Sequence of chain 1.A:
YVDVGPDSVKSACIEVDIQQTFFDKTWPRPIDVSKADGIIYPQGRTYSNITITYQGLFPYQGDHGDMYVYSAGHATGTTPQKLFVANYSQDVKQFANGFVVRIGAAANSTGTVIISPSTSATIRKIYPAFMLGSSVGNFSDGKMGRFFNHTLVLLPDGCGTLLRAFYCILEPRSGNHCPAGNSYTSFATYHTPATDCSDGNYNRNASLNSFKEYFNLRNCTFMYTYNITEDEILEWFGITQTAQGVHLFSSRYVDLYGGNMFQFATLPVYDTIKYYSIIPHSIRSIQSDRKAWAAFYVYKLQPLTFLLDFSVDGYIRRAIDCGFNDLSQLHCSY

Binding-site contacts:
Ligand atom O6 contacts residue PHE148 of chain 1.A at 3.5 Å.
Ligand atom C2 contacts residue ASN149 of chain 1.A at 2.5 Å.
Ligand atom C4 contacts residue ASN149 of chain 1.A at 4.2 Å.
Ligand atom O5 contacts residue PHE148 of chain 1.A at 3.9 Å.
Ligand atom O7 contacts residue ASN149 of chain 1.A at 3.6 Å (h-bond).
Ligand atom O6 contacts residue ARG146 of chain 1.A at 4.3 Å.
Ligand atom C5 contacts residue PHE148 of chain 1.A at 4.5 Å (hydrophobic).
Ligand atom C1 contacts residue SO41 of chain 1.T at 3.6 Å.
Ligand atom C6 contacts residue PHE148 of chain 1.A at 3.5 Å (hydrophobic).
Ligand atom C1 contacts residue ASN149 of chain 1.A at 1.4 Å.
Ligand atom N2 contacts residue SO41 of chain 1.T at 4.1 Å.
Ligand atom O4 contacts residue SO41 of chain 1.T at 4.1 Å.
Ligand atom O5 contacts residue ASN149 of chain 1.A at 2.2 Å (h-bond).
Ligand atom C5 contacts residue ASN149 of chain 1.A at 3.6 Å.
Ligand atom C5 contacts residue SO41 of chain 1.T at 4.0 Å.
Ligand atom C4 contacts residue SO41 of chain 1.T at 4.2 Å.
Ligand atom C3 contacts residue ASN149 of chain 1.A at 3.8 Å.
Ligand atom O5 contacts residue SO41 of chain 1.T at 4.4 Å.
Ligand atom C7 contacts residue ASN149 of chain 1.A at 3.6 Å.
Ligand atom N2 contacts residue ASN149 of chain 1.A at 3.1 Å (h-bond).
Ligand atom C2 contacts residue SO41 of chain 1.T at 4.2 Å.
Ligand atom C3 contacts residue SO41 of chain 1.T at 4.0 Å.
Ligand atom C6 contacts residue SO41 of chain 1.T at 3.4 Å.
Ligand atom O6 contacts residue SO41 of chain 1.T at 2.6 Å (h-bond).

This small molecule binds to this protein.
Small molecule (SMILES): CC(=O)N[C@H]1[C@H](O[C@H]2[C@H](O)[C@@H](NC(C)=O)CO[C@@H]2CO)O[C@H](CO)[C@@H](O)[C@@H]1O